Sequence of chain 3.A:
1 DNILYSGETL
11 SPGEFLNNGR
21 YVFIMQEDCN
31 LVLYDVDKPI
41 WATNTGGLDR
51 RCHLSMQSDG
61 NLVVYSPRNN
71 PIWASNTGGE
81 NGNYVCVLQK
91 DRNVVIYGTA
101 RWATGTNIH

This protein binds this small molecule.
Small molecule (SMILES): OC[C@H]1O[C@H](O[C@@H]2[C@H](O)[C@@H](O)O[C@H](CO)[C@H]2O)[C@@H](O)[C@@H](O)[C@@H]1O

Sequence of chain 1.A:
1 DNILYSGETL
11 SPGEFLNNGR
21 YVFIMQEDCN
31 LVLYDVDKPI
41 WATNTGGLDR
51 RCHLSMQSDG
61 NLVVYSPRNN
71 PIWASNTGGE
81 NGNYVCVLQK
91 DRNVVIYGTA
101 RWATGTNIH

Binding-site contacts:
Ligand atom O4 contacts residue GLN89 of chain 3.A at 4.5 Å.
Ligand atom C3 contacts residue GLN89 of chain 3.A at 3.9 Å.
Ligand atom C4 contacts residue TYR97 of chain 3.A at 3.8 Å (hydrophobic).
Ligand atom C4 contacts residue VAL95 of chain 3.A at 4.1 Å (hydrophobic).
Ligand atom C6 contacts residue ALA100 of chain 1.A at 3.9 Å (hydrophobic).
Ligand atom O3 contacts residue ASP91 of chain 3.A at 3.9 Å.
Ligand atom C4 contacts residue ASN83 of chain 1.A at 4.2 Å.
Ligand atom O4 contacts residue ASN83 of chain 1.A at 3.3 Å.
Ligand atom O3 contacts residue GLN89 of chain 3.A at 2.9 Å (h-bond).
Ligand atom O4 contacts residue TYR97 of chain 3.A at 2.9 Å (h-bond).
Ligand atom C2 contacts residue ASN93 of chain 3.A at 3.9 Å.
Ligand atom O4 contacts residue VAL95 of chain 3.A at 4.0 Å.
Ligand atom O4 contacts residue ASN107 of chain 1.A at 3.4 Å (h-bond).
Ligand atom C4 contacts residue GLN89 of chain 3.A at 4.1 Å.
Ligand atom O2 contacts residue ASP91 of chain 3.A at 2.6 Å (salt-bridge).
Ligand atom C5 contacts residue ASN93 of chain 3.A at 4.0 Å.
Ligand atom O4 contacts residue HIS109 of chain 1.A at 3.6 Å.
Ligand atom C5 contacts residue ASN83 of chain 1.A at 4.0 Å.
Ligand atom C2 contacts residue ASP91 of chain 3.A at 3.4 Å.
Ligand atom C6 contacts residue ASN83 of chain 1.A at 4.4 Å.
Ligand atom C2 contacts residue ASN83 of chain 1.A at 4.0 Å.
Ligand atom C1 contacts residue ASN107 of chain 1.A at 4.2 Å.
Ligand atom C6 contacts residue VAL95 of chain 3.A at 4.3 Å (hydrophobic).
Ligand atom C3 contacts residue TYR97 of chain 3.A at 4.3 Å (hydrophobic).
Ligand atom C1 contacts residue ASN93 of chain 3.A at 3.6 Å.
Ligand atom C6 contacts residue HIS109 of chain 1.A at 4.4 Å.
Ligand atom O5 contacts residue ASN93 of chain 3.A at 3.2 Å (h-bond).
Ligand atom C3 contacts residue ASP91 of chain 3.A at 4.3 Å.
Ligand atom O2 contacts residue ASN107 of chain 1.A at 3.9 Å.
Ligand atom O2 contacts residue GLN89 of chain 3.A at 3.2 Å (h-bond).
Ligand atom C6 contacts residue ASN93 of chain 3.A at 4.3 Å.
Ligand atom C2 contacts residue GLN89 of chain 3.A at 4.1 Å.
Ligand atom O2 contacts residue ASN93 of chain 3.A at 3.1 Å (h-bond).
Ligand atom C4 contacts residue ASN93 of chain 3.A at 4.2 Å.
Ligand atom C6 contacts residue ALA103 of chain 1.A at 4.2 Å (hydrophobic).
Ligand atom O2 contacts residue ASN83 of chain 1.A at 3.2 Å (h-bond).
Ligand atom O6 contacts residue ALA103 of chain 1.A at 3.8 Å.
Ligand atom C3 contacts residue ASN83 of chain 1.A at 4.1 Å.
Ligand atom O3 contacts residue TYR97 of chain 3.A at 3.6 Å.
Ligand atom O4 contacts residue ALA100 of chain 1.A at 4.1 Å.